Sequence of chain 44.E:
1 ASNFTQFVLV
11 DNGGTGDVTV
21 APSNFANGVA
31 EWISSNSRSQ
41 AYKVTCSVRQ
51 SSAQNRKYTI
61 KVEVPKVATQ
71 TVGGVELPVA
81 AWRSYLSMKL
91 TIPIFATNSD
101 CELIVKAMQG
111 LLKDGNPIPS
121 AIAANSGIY

The small molecule below binds the protein below.
Small molecule (SMILES): Nc1nc(=O)c2ncn([C@@H]3O[C@H](CO[P](=O)(O)O[C@H]4[C@@H](O)[C@H](n5cnc6c(N)ncnc65)O[C@@H]4CO[P](=O)(O)O[C@@H]4[C@@H](O)[C@H](n5cnc6c(N)ncnc65)O[C@@H]4COP(=O)=O)[C@@H](O)[C@H]3O)c2[nH]1

Binding-site contacts:
Ligand atom C8 contacts residue TYR85 of chain 44.E at 3.8 Å (hydrophobic).
Ligand atom OP2 contacts residue LYS43 of chain 44.E at 2.7 Å (salt-bridge).
Ligand atom N6 contacts residue SER47 of chain 44.E at 4.1 Å.
Ligand atom C5 contacts residue VAL29 of chain 44.E at 4.0 Å (hydrophobic).
Ligand atom N6 contacts residue THR59 of chain 44.E at 2.8 Å (h-bond).
Ligand atom N9 contacts residue LYS61 of chain 44.E at 3.7 Å.
Ligand atom N9 contacts residue TYR85 of chain 44.E at 4.0 Å.
Ligand atom C6 contacts residue THR45 of chain 44.E at 3.1 Å.
Ligand atom C8 contacts residue LYS61 of chain 44.E at 3.7 Å.
Ligand atom C6 contacts residue TYR85 of chain 44.E at 3.4 Å (hydrophobic).
Ligand atom N1 contacts residue THR59 of chain 44.E at 3.5 Å.
Ligand atom P contacts residue TYR85 of chain 44.E at 3.7 Å.
Ligand atom N6 contacts residue CYS46 of chain 44.E at 3.4 Å (h-bond).
Ligand atom OP2 contacts residue GLU63 of chain 44.E at 3.6 Å (salt-bridge).
Ligand atom C6 contacts residue SER47 of chain 44.E at 3.9 Å.
Ligand atom N7 contacts residue TYR85 of chain 44.E at 3.7 Å.
Ligand atom N7 contacts residue THR45 of chain 44.E at 2.5 Å (h-bond).
Ligand atom C2 contacts residue THR59 of chain 44.E at 4.1 Å.
Ligand atom C5 contacts residue TYR85 of chain 44.E at 3.5 Å (hydrophobic).
Ligand atom C5 contacts residue THR45 of chain 44.E at 3.1 Å.
Ligand atom O6 contacts residue LYS61 of chain 44.E at 3.0 Å (salt-bridge).
Ligand atom N1 contacts residue TYR85 of chain 44.E at 3.5 Å.
Ligand atom N6 contacts residue TYR85 of chain 44.E at 3.4 Å.
Ligand atom C6 contacts residue LYS61 of chain 44.E at 3.8 Å.
Ligand atom P contacts residue LYS43 of chain 44.E at 3.2 Å.
Ligand atom N7 contacts residue LYS61 of chain 44.E at 3.7 Å.
Ligand atom C8 contacts residue THR45 of chain 44.E at 3.8 Å.
Ligand atom OP1 contacts residue TYR85 of chain 44.E at 3.5 Å (h-bond).
Ligand atom C5 contacts residue LYS61 of chain 44.E at 3.7 Å.
Ligand atom C5' contacts residue TYR85 of chain 44.E at 4.0 Å (hydrophobic).
Ligand atom C2 contacts residue SER47 of chain 44.E at 3.4 Å.
Ligand atom N6 contacts residue LYS61 of chain 44.E at 4.1 Å.
Ligand atom C6 contacts residue VAL29 of chain 44.E at 4.1 Å (hydrophobic).
Ligand atom N6 contacts residue THR91 of chain 30.E at 3.5 Å (h-bond).
Ligand atom N1 contacts residue SER47 of chain 44.E at 2.9 Å (h-bond).
Ligand atom C4 contacts residue LYS61 of chain 44.E at 3.7 Å.
Ligand atom C6 contacts residue THR59 of chain 44.E at 3.6 Å.
Ligand atom OP1 contacts residue LYS43 of chain 44.E at 2.9 Å (salt-bridge).
Ligand atom N6 contacts residue THR45 of chain 44.E at 2.5 Å (h-bond).
Ligand atom C4 contacts residue TYR85 of chain 44.E at 3.8 Å (hydrophobic).

Sequence of chain 30.E:
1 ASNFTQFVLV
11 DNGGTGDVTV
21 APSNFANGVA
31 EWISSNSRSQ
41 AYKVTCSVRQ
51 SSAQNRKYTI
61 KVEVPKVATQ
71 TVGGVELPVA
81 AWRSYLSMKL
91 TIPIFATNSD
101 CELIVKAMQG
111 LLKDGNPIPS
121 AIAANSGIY